Binding-site contacts:
Ligand atom N contacts residue CYS228 of chain 1.A at 3.3 Å (h-bond).
Ligand atom N5 contacts residue ILE277 of chain 1.A at 3.8 Å.
Ligand atom C6 contacts residue PHE165 of chain 1.A at 3.7 Å (hydrophobic).
Ligand atom O2 contacts residue PHE165 of chain 1.A at 3.3 Å.
Ligand atom C3 contacts residue MET255 of chain 1.A at 3.9 Å (hydrophobic).
Ligand atom N contacts residue VAL229 of chain 1.A at 3.9 Å.
Ligand atom N1 contacts residue MET255 of chain 1.A at 4.0 Å.
Ligand atom C4 contacts residue SER159 of chain 1.A at 3.2 Å.
Ligand atom C1 contacts residue ASN216 of chain 1.A at 4.0 Å.
Ligand atom C1 contacts residue ASP239 of chain 1.A at 4.0 Å.
Ligand atom C8 contacts residue THR276 of chain 1.A at 3.6 Å.
Ligand atom C1 contacts residue CYS228 of chain 1.A at 3.8 Å (hydrophobic).
Ligand atom N contacts residue SER230 of chain 1.A at 3.5 Å.
Ligand atom C2 contacts residue TYR273 of chain 1.A at 3.8 Å (hydrophobic).
Ligand atom N contacts residue TYR273 of chain 1.A at 3.9 Å.
Ligand atom N1 contacts residue ASP239 of chain 1.A at 2.6 Å (salt-bridge).
Ligand atom N6 contacts residue THR276 of chain 1.A at 3.8 Å.
Ligand atom O contacts residue SER230 of chain 1.A at 3.3 Å.
Ligand atom N2 contacts residue GLN226 of chain 1.A at 3.4 Å (h-bond).
Ligand atom O1 contacts residue ASP239 of chain 1.A at 3.2 Å (salt-bridge).
Ligand atom N5 contacts residue THR276 of chain 1.A at 2.8 Å (h-bond).
Ligand atom C5 contacts residue SER159 of chain 1.A at 3.3 Å.
Ligand atom N contacts residue VAL238 of chain 1.A at 4.0 Å.
Ligand atom O contacts residue ARG204 of chain 1.A at 3.0 Å (salt-bridge).
Ligand atom N2 contacts residue ASP239 of chain 1.A at 3.1 Å (salt-bridge).
Ligand atom C4 contacts residue GLN226 of chain 1.A at 3.6 Å.
Ligand atom C contacts residue ASP239 of chain 1.A at 3.3 Å.
Ligand atom N6 contacts residue LEU173 of chain 1.A at 4.0 Å.
Ligand atom C contacts residue SER230 of chain 1.A at 3.4 Å.
Ligand atom O contacts residue TYR273 of chain 1.A at 3.2 Å (h-bond).
Ligand atom C2 contacts residue ASP239 of chain 1.A at 3.5 Å.
Ligand atom O1 contacts residue CYS228 of chain 1.A at 3.1 Å (h-bond).
Ligand atom N2 contacts residue MET255 of chain 1.A at 3.4 Å.
Ligand atom C contacts residue TYR273 of chain 1.A at 3.5 Å (hydrophobic).
Ligand atom N1 contacts residue TYR273 of chain 1.A at 3.8 Å.
Ligand atom N2 contacts residue CYS228 of chain 1.A at 3.9 Å.
Ligand atom N contacts residue ILE237 of chain 1.A at 3.1 Å (h-bond).
Ligand atom C3 contacts residue ASP239 of chain 1.A at 3.4 Å.
Ligand atom N6 contacts residue TYR273 of chain 1.A at 4.0 Å.
Ligand atom N contacts residue ASP239 of chain 1.A at 3.3 Å (salt-bridge).

The small molecule below binds the protein below.
Small molecule (SMILES): [H]/N=C1/N[C@H]2[C@H](COC(N)=O)N/C(=N/[H])N3CC[C@H](O)[C@]23N1

Sequence of chain 1.A:
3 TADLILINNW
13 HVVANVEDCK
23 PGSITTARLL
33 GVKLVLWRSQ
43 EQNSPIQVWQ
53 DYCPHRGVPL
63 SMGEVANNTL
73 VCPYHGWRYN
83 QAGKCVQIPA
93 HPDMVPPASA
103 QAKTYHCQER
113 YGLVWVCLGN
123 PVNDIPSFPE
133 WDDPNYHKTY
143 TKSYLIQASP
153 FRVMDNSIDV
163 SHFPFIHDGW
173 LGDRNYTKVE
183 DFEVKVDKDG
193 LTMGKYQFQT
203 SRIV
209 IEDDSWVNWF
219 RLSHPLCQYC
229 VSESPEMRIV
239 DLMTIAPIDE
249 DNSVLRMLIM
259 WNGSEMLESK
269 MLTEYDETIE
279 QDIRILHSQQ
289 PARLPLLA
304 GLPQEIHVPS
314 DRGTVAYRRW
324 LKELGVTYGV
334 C